A protein and the small-molecule ligand that binds it are described below.
Small molecule (SMILES): CC(C)CCC[C@@H](C)[C@H]1CC[C@H]2[C@@H]3CC=C4C[C@@H](O)CC[C@]4(C)[C@H]3CC[C@]12C

Sequence of chain 1.D:
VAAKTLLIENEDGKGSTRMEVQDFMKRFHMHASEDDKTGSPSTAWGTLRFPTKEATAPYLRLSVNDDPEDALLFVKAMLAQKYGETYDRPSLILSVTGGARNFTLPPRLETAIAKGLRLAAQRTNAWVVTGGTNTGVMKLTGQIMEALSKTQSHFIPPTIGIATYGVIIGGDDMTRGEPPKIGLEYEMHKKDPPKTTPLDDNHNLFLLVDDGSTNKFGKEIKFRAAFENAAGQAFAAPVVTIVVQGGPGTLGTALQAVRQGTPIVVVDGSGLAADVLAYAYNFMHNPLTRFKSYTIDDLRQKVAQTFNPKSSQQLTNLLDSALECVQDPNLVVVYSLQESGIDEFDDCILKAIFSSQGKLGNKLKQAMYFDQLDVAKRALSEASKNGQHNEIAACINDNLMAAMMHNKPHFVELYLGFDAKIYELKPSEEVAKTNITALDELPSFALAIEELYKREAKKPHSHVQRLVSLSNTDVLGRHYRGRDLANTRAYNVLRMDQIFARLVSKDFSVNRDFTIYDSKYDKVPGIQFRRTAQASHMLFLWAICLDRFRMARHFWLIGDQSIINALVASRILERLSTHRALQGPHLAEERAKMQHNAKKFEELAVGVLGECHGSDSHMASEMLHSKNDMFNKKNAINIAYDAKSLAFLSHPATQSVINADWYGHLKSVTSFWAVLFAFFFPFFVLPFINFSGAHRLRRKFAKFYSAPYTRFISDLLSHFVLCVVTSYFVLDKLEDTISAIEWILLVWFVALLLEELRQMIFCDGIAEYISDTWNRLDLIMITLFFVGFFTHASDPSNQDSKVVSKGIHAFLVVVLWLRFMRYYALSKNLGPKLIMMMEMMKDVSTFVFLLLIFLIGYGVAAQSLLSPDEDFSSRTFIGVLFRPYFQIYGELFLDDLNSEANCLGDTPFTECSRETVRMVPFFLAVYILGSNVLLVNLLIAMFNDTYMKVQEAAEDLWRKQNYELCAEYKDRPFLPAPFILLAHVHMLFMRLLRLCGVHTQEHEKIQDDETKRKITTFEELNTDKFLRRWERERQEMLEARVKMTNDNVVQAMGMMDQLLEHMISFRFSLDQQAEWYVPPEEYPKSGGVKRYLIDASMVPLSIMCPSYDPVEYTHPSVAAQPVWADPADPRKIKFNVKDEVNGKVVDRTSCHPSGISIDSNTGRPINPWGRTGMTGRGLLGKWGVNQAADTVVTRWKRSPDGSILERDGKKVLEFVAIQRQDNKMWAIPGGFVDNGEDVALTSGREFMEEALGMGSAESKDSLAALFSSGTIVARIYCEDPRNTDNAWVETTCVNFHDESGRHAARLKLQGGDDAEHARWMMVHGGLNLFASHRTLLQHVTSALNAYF

Binding-site contacts:
Ligand atom C23 contacts residue CLR1 of chain 1.U at 4.3 Å.
Ligand atom C23 contacts residue PHE905 of chain 1.A at 4.0 Å (hydrophobic).
Ligand atom C16 contacts residue CLR1 of chain 1.U at 4.0 Å.
Ligand atom C18 contacts residue MET1013 of chain 1.D at 3.5 Å (hydrophobic).
Ligand atom C26 contacts residue CLR1 of chain 1.U at 4.0 Å.
Ligand atom C3 contacts residue GLU1009 of chain 1.D at 4.3 Å.
Ligand atom C21 contacts residue ILE902 of chain 1.A at 3.9 Å (hydrophobic).
Ligand atom C22 contacts residue CLR1 of chain 1.U at 4.2 Å.
Ligand atom C25 contacts residue CLR1 of chain 1.U at 3.8 Å.
Ligand atom C18 contacts residue CLR1 of chain 1.U at 3.6 Å.
Ligand atom C7 contacts residue CLR1 of chain 1.U at 4.5 Å.
Ligand atom C2 contacts residue THR1010 of chain 1.D at 4.0 Å.
Ligand atom C21 contacts residue PHE905 of chain 1.A at 3.7 Å (hydrophobic).
Ligand atom C19 contacts residue MET1013 of chain 1.D at 4.4 Å (hydrophobic).
Ligand atom C12 contacts residue ILE902 of chain 1.A at 3.7 Å (hydrophobic).
Ligand atom C4 contacts residue CLR1 of chain 1.U at 3.9 Å.
Ligand atom C27 contacts residue PHE905 of chain 1.A at 3.8 Å (hydrophobic).
Ligand atom C5 contacts residue CLR1 of chain 1.U at 4.1 Å.
Ligand atom C11 contacts residue MET1013 of chain 1.D at 4.3 Å (hydrophobic).
Ligand atom O1 contacts residue GLU1009 of chain 1.D at 3.7 Å.
Ligand atom C13 contacts residue PHE905 of chain 1.A at 4.5 Å (hydrophobic).
Ligand atom C19 contacts residue GLU1009 of chain 1.D at 4.2 Å.
Ligand atom C4 contacts residue GLU1009 of chain 1.D at 4.3 Å.
Ligand atom C21 contacts residue LEU878 of chain 1.A at 3.5 Å (hydrophobic).
Ligand atom C27 contacts residue LEU878 of chain 1.A at 4.0 Å (hydrophobic).
Ligand atom C2 contacts residue VAL898 of chain 1.A at 3.5 Å (hydrophobic).
Ligand atom C18 contacts residue PHE905 of chain 1.A at 3.6 Å (hydrophobic).
Ligand atom C1 contacts residue THR1010 of chain 1.D at 3.9 Å.
Ligand atom C19 contacts residue CLR1 of chain 1.U at 3.8 Å.
Ligand atom C20 contacts residue PHE905 of chain 1.A at 3.9 Å (hydrophobic).
Ligand atom C8 contacts residue CLR1 of chain 1.U at 4.0 Å.
Ligand atom C2 contacts residue GLU1009 of chain 1.D at 4.3 Å.
Ligand atom C27 contacts residue ILE874 of chain 1.A at 4.5 Å (hydrophobic).
Ligand atom C3 contacts residue VAL898 of chain 1.A at 4.3 Å (hydrophobic).
Ligand atom C19 contacts residue THR1010 of chain 1.D at 4.3 Å.
Ligand atom C6 contacts residue CLR1 of chain 1.U at 4.1 Å.
Ligand atom C1 contacts residue VAL898 of chain 1.A at 3.7 Å (hydrophobic).
Ligand atom C15 contacts residue CLR1 of chain 1.U at 4.0 Å.

Sequence of chain 1.A:
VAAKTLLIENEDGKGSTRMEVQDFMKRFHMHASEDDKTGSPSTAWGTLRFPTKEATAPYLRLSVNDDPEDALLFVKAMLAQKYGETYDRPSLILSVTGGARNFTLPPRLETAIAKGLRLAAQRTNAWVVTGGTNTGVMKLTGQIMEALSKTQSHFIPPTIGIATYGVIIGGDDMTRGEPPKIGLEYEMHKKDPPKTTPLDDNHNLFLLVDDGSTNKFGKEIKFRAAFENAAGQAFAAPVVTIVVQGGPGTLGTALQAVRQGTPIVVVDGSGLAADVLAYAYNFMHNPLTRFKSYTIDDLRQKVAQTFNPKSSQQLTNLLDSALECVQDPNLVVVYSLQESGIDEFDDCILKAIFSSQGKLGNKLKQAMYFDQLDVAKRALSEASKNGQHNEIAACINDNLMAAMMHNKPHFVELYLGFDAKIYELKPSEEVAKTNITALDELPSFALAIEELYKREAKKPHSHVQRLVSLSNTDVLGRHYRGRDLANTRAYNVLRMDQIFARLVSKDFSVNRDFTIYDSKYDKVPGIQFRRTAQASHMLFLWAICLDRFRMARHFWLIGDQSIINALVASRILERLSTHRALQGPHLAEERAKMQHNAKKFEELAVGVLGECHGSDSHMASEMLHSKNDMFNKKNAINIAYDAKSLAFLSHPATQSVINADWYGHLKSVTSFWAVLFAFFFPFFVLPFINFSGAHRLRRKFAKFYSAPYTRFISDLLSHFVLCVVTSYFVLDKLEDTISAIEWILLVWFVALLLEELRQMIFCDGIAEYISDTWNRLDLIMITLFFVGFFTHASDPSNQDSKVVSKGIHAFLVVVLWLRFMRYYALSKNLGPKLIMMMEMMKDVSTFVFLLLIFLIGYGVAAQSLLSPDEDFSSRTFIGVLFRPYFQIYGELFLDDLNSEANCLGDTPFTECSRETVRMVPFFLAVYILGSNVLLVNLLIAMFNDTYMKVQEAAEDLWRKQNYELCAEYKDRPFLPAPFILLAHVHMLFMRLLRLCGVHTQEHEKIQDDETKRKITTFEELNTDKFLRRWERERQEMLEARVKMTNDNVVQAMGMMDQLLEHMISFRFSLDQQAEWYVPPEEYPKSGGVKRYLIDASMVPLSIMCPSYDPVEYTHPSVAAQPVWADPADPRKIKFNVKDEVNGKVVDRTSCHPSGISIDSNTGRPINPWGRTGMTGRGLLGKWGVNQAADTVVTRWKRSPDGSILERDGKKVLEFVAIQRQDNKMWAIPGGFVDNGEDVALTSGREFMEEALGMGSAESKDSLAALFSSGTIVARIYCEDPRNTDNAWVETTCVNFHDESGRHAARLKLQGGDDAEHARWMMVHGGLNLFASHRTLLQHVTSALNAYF